The protein below binds the small molecule below.
Small molecule (SMILES): CC(=O)N[C@H]1[C@H](O[C@H]2[C@H](O)[C@@H](NC(C)=O)CO[C@@H]2CO)O[C@H](CO)[C@@H](O[C@@H]2O[C@H](CO[C@H]3O[C@H](CO)[C@@H](O)[C@H](O)[C@@H]3O)[C@@H](O)[C@H](O[C@H]3O[C@H](CO)[C@@H](O)[C@H](O)[C@@H]3O)[C@@H]2O)[C@@H]1O

Sequence of chain 3.B:
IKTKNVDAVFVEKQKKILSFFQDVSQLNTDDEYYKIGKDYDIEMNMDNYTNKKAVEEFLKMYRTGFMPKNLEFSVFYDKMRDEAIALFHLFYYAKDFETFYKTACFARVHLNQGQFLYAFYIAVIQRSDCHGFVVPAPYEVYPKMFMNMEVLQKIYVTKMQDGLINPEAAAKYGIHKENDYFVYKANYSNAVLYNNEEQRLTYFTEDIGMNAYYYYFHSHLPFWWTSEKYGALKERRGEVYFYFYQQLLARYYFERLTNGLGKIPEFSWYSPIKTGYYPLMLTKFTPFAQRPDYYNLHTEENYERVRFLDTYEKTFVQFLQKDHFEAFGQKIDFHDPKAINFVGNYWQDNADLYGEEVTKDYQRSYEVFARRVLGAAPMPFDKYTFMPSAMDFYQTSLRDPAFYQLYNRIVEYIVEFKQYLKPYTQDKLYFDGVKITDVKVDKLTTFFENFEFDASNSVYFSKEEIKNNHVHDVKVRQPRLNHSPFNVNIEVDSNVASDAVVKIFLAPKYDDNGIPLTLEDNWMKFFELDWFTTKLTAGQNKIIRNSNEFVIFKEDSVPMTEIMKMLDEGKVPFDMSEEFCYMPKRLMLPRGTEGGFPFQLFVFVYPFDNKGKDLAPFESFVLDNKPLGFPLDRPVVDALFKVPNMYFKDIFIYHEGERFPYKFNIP

Sequence of chain 1.B:
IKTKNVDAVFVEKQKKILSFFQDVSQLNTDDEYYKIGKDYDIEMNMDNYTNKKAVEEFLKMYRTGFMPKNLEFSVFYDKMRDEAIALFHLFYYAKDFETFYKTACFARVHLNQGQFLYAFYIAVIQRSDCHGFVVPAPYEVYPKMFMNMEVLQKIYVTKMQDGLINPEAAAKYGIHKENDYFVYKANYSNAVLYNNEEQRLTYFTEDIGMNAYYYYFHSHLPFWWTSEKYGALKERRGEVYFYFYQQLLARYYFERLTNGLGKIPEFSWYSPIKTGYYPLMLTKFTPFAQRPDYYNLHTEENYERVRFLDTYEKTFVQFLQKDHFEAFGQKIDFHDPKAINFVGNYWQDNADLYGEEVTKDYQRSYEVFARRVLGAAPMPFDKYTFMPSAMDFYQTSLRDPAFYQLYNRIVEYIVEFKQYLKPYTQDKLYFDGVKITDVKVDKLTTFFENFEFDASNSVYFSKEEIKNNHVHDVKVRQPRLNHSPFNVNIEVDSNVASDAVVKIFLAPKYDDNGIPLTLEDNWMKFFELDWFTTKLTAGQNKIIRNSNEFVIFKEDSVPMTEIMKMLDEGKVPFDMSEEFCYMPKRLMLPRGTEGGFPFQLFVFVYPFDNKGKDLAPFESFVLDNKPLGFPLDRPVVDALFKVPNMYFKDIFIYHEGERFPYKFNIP

Sequence of chain 3.A:
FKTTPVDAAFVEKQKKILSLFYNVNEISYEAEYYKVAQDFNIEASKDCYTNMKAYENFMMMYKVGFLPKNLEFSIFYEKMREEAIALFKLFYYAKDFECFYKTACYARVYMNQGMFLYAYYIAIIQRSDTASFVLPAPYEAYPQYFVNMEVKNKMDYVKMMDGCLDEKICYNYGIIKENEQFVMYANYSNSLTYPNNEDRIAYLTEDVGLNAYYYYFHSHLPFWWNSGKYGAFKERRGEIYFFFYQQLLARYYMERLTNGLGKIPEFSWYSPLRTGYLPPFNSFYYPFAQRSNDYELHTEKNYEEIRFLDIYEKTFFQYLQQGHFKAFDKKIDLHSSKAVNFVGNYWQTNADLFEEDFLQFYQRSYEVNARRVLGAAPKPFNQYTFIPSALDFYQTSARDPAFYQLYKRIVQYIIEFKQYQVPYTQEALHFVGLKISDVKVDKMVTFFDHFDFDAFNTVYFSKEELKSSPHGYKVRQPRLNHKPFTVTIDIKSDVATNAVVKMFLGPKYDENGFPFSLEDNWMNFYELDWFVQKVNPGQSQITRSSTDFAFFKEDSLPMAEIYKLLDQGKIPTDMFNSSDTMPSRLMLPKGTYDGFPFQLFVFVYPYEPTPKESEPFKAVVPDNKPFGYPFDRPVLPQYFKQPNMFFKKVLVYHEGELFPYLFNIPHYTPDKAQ

Binding-site contacts:
Ligand atom O2 contacts residue ASN177 of chain 3.A at 4.1 Å.
Ligand atom O7 contacts residue LYS159 of chain 3.A at 4.0 Å.
Ligand atom O3 contacts residue ASN669 of chain 3.A at 3.6 Å (h-bond).
Ligand atom C6 contacts residue TYR666 of chain 3.A at 3.3 Å (hydrophobic).
Ligand atom C1 contacts residue TYR666 of chain 3.A at 4.3 Å (hydrophobic).
Ligand atom C3 contacts residue ASN192 of chain 3.A at 3.8 Å.
Ligand atom N2 contacts residue ASN192 of chain 3.A at 3.0 Å (h-bond).
Ligand atom C4 contacts residue ASN192 of chain 3.A at 4.2 Å.
Ligand atom C1 contacts residue ASN669 of chain 3.A at 4.2 Å.
Ligand atom C6 contacts residue PRO671 of chain 3.A at 4.1 Å (hydrophobic).
Ligand atom C2 contacts residue ASN669 of chain 3.A at 3.6 Å.
Ligand atom C8 contacts residue TYR666 of chain 3.A at 3.7 Å (hydrophobic).
Ligand atom C8 contacts residue GLY179 of chain 3.A at 4.3 Å.
Ligand atom O6 contacts residue PRO671 of chain 3.A at 4.0 Å.
Ligand atom C7 contacts residue ASN669 of chain 3.A at 3.7 Å.
Ligand atom C3 contacts residue ASN669 of chain 3.A at 3.4 Å.
Ligand atom C5 contacts residue ILE670 of chain 3.A at 4.4 Å (hydrophobic).
Ligand atom O7 contacts residue ILE670 of chain 3.A at 3.6 Å.
Ligand atom O4 contacts residue ILE670 of chain 3.A at 3.4 Å.
Ligand atom O5 contacts residue ASN192 of chain 3.A at 2.3 Å (h-bond).
Ligand atom C8 contacts residue TYR190 of chain 3.A at 3.4 Å (hydrophobic).
Ligand atom O7 contacts residue TYR666 of chain 3.A at 3.8 Å.
Ligand atom O3 contacts residue ILE670 of chain 3.A at 4.3 Å.
Ligand atom O5 contacts residue TYR666 of chain 3.A at 4.0 Å.
Ligand atom C8 contacts residue PRO524 of chain 1.B at 3.6 Å (hydrophobic).
Ligand atom C1 contacts residue ASN192 of chain 3.A at 1.4 Å.
Ligand atom C8 contacts residue ASN669 of chain 3.A at 3.8 Å.
Ligand atom O3 contacts residue PRO671 of chain 3.A at 3.7 Å.
Ligand atom O6 contacts residue ASN177 of chain 3.A at 3.8 Å.
Ligand atom C2 contacts residue ASN192 of chain 3.A at 2.5 Å.
Ligand atom C3 contacts residue ILE670 of chain 3.A at 4.2 Å (hydrophobic).
Ligand atom O7 contacts residue ASN192 of chain 3.A at 3.3 Å (h-bond).
Ligand atom C5 contacts residue ASN192 of chain 3.A at 3.5 Å.
Ligand atom N2 contacts residue ASN669 of chain 3.A at 2.8 Å (h-bond).
Ligand atom O7 contacts residue GLU155 of chain 3.A at 4.3 Å.
Ligand atom C7 contacts residue ASN192 of chain 3.A at 3.4 Å.
Ligand atom C7 contacts residue TYR666 of chain 3.A at 4.1 Å (hydrophobic).
Ligand atom C8 contacts residue LYS159 of chain 3.A at 3.9 Å.
Ligand atom C4 contacts residue ILE670 of chain 3.A at 4.2 Å (hydrophobic).
Ligand atom C5 contacts residue TYR666 of chain 3.A at 3.8 Å (hydrophobic).